Binding-site contacts:
Ligand atom C3 contacts residue TYR35 of chain 1.Z at 3.9 Å (hydrophobic).
Ligand atom C2 contacts residue TRP32 of chain 1.Z at 3.7 Å (hydrophobic).
Ligand atom O16 contacts residue GLY31 of chain 1.Z at 3.9 Å.
Ligand atom C22 contacts residue TRP98 of chain 1.Q at 3.5 Å (hydrophobic).
Ligand atom C43 contacts residue LEU35 of chain 1.N at 3.9 Å (hydrophobic).
Ligand atom O16 contacts residue LEU27 of chain 1.Z at 4.0 Å.
Ligand atom O49 contacts residue LEU28 of chain 1.Z at 3.1 Å (h-bond).
Ligand atom C34 contacts residue LEU27 of chain 1.Z at 4.0 Å (hydrophobic).
Ligand atom C43 contacts residue PHE459 of chain 1.N at 3.8 Å (hydrophobic).
Ligand atom C10 contacts residue TYR35 of chain 1.Z at 3.5 Å (hydrophobic).
Ligand atom C18 contacts residue TRP98 of chain 1.Q at 4.1 Å (hydrophobic).
Ligand atom O16 contacts residue LEU28 of chain 1.Z at 3.5 Å.
Ligand atom C9 contacts residue TYR35 of chain 1.Z at 3.7 Å (hydrophobic).
Ligand atom C6 contacts residue TRP98 of chain 1.Q at 4.0 Å (hydrophobic).
Ligand atom C31 contacts residue TRP98 of chain 1.Q at 3.8 Å (hydrophobic).
Ligand atom O6 contacts residue TYR35 of chain 1.Z at 3.4 Å (h-bond).
Ligand atom C34 contacts residue PHE459 of chain 1.N at 3.9 Å (hydrophobic).
Ligand atom C11 contacts residue TYR35 of chain 1.Z at 3.9 Å (hydrophobic).
Ligand atom C57 contacts residue TYR35 of chain 1.Z at 3.9 Å (hydrophobic).
Ligand atom C57 contacts residue TRP98 of chain 1.Q at 3.9 Å (hydrophobic).
Ligand atom C25 contacts residue LEU95 of chain 1.Q at 3.7 Å (hydrophobic).
Ligand atom O1 contacts residue TYR35 of chain 1.Z at 3.1 Å.
Ligand atom O6 contacts residue TYR102 of chain 1.Q at 4.0 Å.
Ligand atom C2 contacts residue GLY31 of chain 1.Z at 3.9 Å.
Ligand atom O61 contacts residue TYR102 of chain 1.Q at 3.6 Å.
Ligand atom O61 contacts residue TRP98 of chain 1.Q at 2.9 Å (h-bond).
Ligand atom C1 contacts residue GLY31 of chain 1.Z at 3.3 Å.
Ligand atom C28 contacts residue TRP98 of chain 1.Q at 3.8 Å (hydrophobic).
Ligand atom O49 contacts residue TRP32 of chain 1.Z at 3.8 Å.
Ligand atom C1 contacts residue LEU28 of chain 1.Z at 3.6 Å (hydrophobic).
Ligand atom C19 contacts residue LEU27 of chain 1.Z at 3.4 Å (hydrophobic).
Ligand atom C25 contacts residue TRP98 of chain 1.Q at 4.0 Å (hydrophobic).
Ligand atom C6 contacts residue GLY31 of chain 1.Z at 3.9 Å.
Ligand atom C40 contacts residue LEU462 of chain 1.N at 4.0 Å (hydrophobic).
Ligand atom C28 contacts residue LEU27 of chain 1.Z at 4.0 Å (hydrophobic).
Ligand atom O3 contacts residue HIS36 of chain 1.Z at 3.7 Å.
Ligand atom C1 contacts residue TRP32 of chain 1.Z at 3.2 Å (hydrophobic).
Ligand atom O55 contacts residue TRP32 of chain 1.Z at 3.5 Å.
Ligand atom O5 contacts residue TRP98 of chain 1.Q at 3.6 Å (h-bond).
Ligand atom C37 contacts residue LEU34 of chain 1.Z at 4.0 Å (hydrophobic).

A protein and the small-molecule ligand that binds it are described below.
Small molecule (SMILES): CCCCCCCCCCO[C@@H]1O[C@H](CO)[C@@H](O[C@H]2O[C@H](CO)[C@@H](O)[C@H](O)[C@H]2O)[C@H](O)[C@H]1O

Sequence of chain 1.N:
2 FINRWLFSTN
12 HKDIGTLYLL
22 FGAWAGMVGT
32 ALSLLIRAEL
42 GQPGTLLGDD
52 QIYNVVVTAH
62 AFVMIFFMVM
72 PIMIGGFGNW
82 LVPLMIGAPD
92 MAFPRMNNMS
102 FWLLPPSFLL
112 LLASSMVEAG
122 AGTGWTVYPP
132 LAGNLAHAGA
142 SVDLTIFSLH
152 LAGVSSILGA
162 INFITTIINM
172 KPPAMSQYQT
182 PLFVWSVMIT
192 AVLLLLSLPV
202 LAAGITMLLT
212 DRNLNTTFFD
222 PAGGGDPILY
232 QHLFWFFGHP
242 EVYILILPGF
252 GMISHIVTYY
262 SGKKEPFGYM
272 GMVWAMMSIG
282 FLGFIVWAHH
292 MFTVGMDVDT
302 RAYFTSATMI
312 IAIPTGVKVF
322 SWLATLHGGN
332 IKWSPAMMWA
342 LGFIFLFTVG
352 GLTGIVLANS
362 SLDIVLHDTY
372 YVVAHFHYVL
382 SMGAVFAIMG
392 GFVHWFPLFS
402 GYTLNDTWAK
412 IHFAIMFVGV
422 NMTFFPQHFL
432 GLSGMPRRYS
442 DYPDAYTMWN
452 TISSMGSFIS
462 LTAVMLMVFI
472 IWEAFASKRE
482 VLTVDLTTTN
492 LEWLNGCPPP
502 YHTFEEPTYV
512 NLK

Sequence of chain 1.Y:
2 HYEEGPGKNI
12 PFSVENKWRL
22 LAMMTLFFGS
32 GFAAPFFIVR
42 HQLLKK

Sequence of chain 1.Q:
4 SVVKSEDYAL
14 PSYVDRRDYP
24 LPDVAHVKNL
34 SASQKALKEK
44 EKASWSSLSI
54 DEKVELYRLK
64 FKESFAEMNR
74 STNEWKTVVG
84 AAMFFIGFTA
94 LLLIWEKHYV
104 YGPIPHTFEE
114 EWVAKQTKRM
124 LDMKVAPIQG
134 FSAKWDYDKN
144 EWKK

Sequence of chain 1.Z:
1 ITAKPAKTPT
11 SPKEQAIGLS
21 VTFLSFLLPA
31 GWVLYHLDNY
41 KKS